Sequence of chain 1.C:
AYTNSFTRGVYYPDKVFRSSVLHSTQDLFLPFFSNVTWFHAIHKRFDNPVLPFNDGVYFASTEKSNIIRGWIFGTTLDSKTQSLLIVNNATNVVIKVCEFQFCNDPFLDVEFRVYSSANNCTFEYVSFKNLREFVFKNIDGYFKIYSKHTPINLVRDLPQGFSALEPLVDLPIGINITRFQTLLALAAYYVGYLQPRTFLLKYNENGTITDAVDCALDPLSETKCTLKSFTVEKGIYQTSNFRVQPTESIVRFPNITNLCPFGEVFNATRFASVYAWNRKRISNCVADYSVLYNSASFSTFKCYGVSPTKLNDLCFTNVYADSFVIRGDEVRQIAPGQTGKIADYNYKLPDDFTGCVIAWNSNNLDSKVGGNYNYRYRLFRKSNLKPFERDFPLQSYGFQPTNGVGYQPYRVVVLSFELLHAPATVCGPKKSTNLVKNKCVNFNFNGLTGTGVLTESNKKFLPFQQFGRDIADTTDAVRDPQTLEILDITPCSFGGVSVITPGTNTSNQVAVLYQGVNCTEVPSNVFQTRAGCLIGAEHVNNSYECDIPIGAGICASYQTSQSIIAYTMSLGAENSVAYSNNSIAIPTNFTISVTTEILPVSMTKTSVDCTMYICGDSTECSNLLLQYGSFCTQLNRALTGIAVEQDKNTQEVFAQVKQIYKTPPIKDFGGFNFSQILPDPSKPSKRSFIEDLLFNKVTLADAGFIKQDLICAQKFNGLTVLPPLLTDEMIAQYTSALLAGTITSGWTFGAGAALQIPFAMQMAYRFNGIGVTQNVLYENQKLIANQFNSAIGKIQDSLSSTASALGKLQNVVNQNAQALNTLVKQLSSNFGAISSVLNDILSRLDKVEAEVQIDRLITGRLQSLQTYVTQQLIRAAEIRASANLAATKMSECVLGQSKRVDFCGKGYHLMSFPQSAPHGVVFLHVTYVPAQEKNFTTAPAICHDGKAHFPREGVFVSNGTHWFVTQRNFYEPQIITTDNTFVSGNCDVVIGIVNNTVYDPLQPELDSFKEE

A protein and the small-molecule ligand that binds it are described below.
Small molecule (SMILES): CC(=O)N[C@H]1[C@H](O[C@H]2[C@H](O)[C@@H](NC(C)=O)CO[C@@H]2CO)O[C@H](CO)[C@@H](O)[C@@H]1O

Binding-site contacts:
Ligand atom O5 contacts residue SER803 of chain 1.C at 3.5 Å (h-bond).
Ligand atom C8 contacts residue ASN801 of chain 1.C at 4.4 Å.
Ligand atom C4 contacts residue ASN801 of chain 1.C at 4.2 Å.
Ligand atom O7 contacts residue ASN801 of chain 1.C at 3.3 Å (h-bond).
Ligand atom C6 contacts residue GLN804 of chain 1.C at 4.2 Å.
Ligand atom C1 contacts residue SER803 of chain 1.C at 3.7 Å.
Ligand atom N2 contacts residue ASN801 of chain 1.C at 2.9 Å (h-bond).
Ligand atom C1 contacts residue ASN801 of chain 1.C at 1.4 Å.
Ligand atom C2 contacts residue ASN801 of chain 1.C at 2.4 Å.
Ligand atom C7 contacts residue ASN801 of chain 1.C at 3.3 Å.
Ligand atom C5 contacts residue ASN801 of chain 1.C at 3.7 Å.
Ligand atom O5 contacts residue ASN801 of chain 1.C at 2.4 Å (h-bond).
Ligand atom C3 contacts residue ASN801 of chain 1.C at 3.8 Å.
Ligand atom C6 contacts residue SER803 of chain 1.C at 4.2 Å.
Ligand atom C5 contacts residue SER803 of chain 1.C at 3.8 Å.